Sequence of chain 1.Y:
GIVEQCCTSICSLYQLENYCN

Binding-site contacts:
Ligand atom CH2 contacts residue TYR14 of chain 1.Y at 4.1 Å (hydrophobic).
Ligand atom CZ3 contacts residue TYR14 of chain 1.Y at 3.8 Å (hydrophobic).
Ligand atom CB contacts residue TYR14 of chain 1.Y at 4.4 Å (hydrophobic).
Ligand atom CE3 contacts residue TYR14 of chain 1.Y at 3.7 Å (hydrophobic).
Ligand atom CZ2 contacts residue TYR14 of chain 1.Y at 4.5 Å (hydrophobic).
Ligand atom OH contacts residue TYR14 of chain 1.Y at 3.6 Å.
Ligand atom CD2 contacts residue TYR14 of chain 1.Y at 3.7 Å (hydrophobic).
Ligand atom CE2 contacts residue TYR14 of chain 1.Y at 4.3 Å (hydrophobic).
Ligand atom CG contacts residue TYR14 of chain 1.Y at 4.0 Å (hydrophobic).

This protein binds this small molecule.
Small molecule (SMILES): NCCc1c[nH]c2ccc(O)cc12